Binding-site contacts:
Ligand atom C2 contacts residue THR106 of chain 1.A at 4.0 Å.
Ligand atom C3 contacts residue THR106 of chain 1.A at 3.6 Å.
Ligand atom O contacts residue THR106 of chain 1.A at 3.9 Å.
Ligand atom O1 contacts residue ASP168 of chain 1.A at 2.7 Å (salt-bridge).
Ligand atom C8 contacts residue LYS53 of chain 1.A at 4.0 Å.
Ligand atom C12 contacts residue THR106 of chain 1.A at 4.1 Å.
Ligand atom C10 contacts residue LEU104 of chain 1.A at 3.5 Å (hydrophobic).
Ligand atom C2 contacts residue MET109 of chain 1.A at 3.9 Å (hydrophobic).
Ligand atom C11 contacts residue ALA51 of chain 1.A at 4.2 Å (hydrophobic).
Ligand atom O contacts residue HIS107 of chain 1.A at 3.2 Å (h-bond).
Ligand atom C10 contacts residue LYS53 of chain 1.A at 3.7 Å.
Ligand atom O1 contacts residue LEU167 of chain 1.A at 3.8 Å.
Ligand atom O contacts residue ALA51 of chain 1.A at 3.5 Å.
Ligand atom C6 contacts residue ASP168 of chain 1.A at 4.2 Å.
Ligand atom C3 contacts residue ILE84 of chain 1.A at 3.9 Å (hydrophobic).
Ligand atom C5 contacts residue ASP168 of chain 1.A at 3.6 Å.
Ligand atom C13 contacts residue LYS53 of chain 1.A at 4.0 Å.
Ligand atom C11 contacts residue THR106 of chain 1.A at 3.7 Å.
Ligand atom C7 contacts residue LYS53 of chain 1.A at 3.9 Å.
Ligand atom C11 contacts residue VAL105 of chain 1.A at 4.1 Å (hydrophobic).
Ligand atom O2 contacts residue ASP168 of chain 1.A at 3.8 Å.
Ligand atom C4 contacts residue ASP168 of chain 1.A at 3.5 Å.
Ligand atom C5 contacts residue ILE84 of chain 1.A at 3.5 Å (hydrophobic).
Ligand atom C contacts residue VAL38 of chain 1.A at 3.8 Å (hydrophobic).
Ligand atom C2 contacts residue ALA51 of chain 1.A at 3.8 Å (hydrophobic).
Ligand atom N contacts residue ALA51 of chain 1.A at 4.2 Å.
Ligand atom O contacts residue MET109 of chain 1.A at 3.1 Å (h-bond).
Ligand atom C9 contacts residue LYS53 of chain 1.A at 3.6 Å.
Ligand atom O1 contacts residue ILE84 of chain 1.A at 3.6 Å.
Ligand atom O contacts residue LEU108 of chain 1.A at 3.9 Å.
Ligand atom C10 contacts residue THR106 of chain 1.A at 3.8 Å.
Ligand atom O2 contacts residue LYS53 of chain 1.A at 3.0 Å (salt-bridge).
Ligand atom C9 contacts residue ALA51 of chain 1.A at 4.1 Å (hydrophobic).
Ligand atom C12 contacts residue LEU104 of chain 1.A at 4.2 Å (hydrophobic).
Ligand atom C contacts residue VAL30 of chain 1.A at 3.7 Å (hydrophobic).
Ligand atom C2 contacts residue HIS107 of chain 1.A at 4.2 Å.
Ligand atom C6 contacts residue LYS53 of chain 1.A at 3.7 Å.
Ligand atom C12 contacts residue LEU75 of chain 1.A at 4.3 Å (hydrophobic).
Ligand atom C10 contacts residue ALA51 of chain 1.A at 3.6 Å (hydrophobic).
Ligand atom C11 contacts residue LEU104 of chain 1.A at 3.6 Å (hydrophobic).

Sequence of chain 1.A:
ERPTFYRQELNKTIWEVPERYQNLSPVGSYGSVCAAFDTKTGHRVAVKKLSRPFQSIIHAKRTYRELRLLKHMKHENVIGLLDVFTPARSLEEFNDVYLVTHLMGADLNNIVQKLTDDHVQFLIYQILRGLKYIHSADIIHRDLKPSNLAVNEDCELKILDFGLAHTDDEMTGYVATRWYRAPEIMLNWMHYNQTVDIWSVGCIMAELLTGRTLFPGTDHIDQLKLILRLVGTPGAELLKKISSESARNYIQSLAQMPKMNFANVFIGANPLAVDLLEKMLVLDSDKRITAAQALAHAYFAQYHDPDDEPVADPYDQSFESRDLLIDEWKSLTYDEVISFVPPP

A small-molecule ligand and the protein it binds are described below.
Small molecule (SMILES): CCN1C(=O)CN([C@H]2[C@H](O)[C@@H]3O[C@H]2c2ccccc23)C1=O